Binding-site contacts:
Ligand atom C4 contacts residue ASN118 of chain 1.C at 4.1 Å.
Ligand atom C1 contacts residue ASN118 of chain 1.C at 1.4 Å.
Ligand atom C7 contacts residue VAL116 of chain 1.C at 4.5 Å (hydrophobic).
Ligand atom C6 contacts residue SER120 of chain 1.C at 3.1 Å.
Ligand atom O6 contacts residue SER120 of chain 1.C at 3.7 Å.
Ligand atom C1 contacts residue SER120 of chain 1.C at 3.8 Å.
Ligand atom N2 contacts residue ASN118 of chain 1.C at 2.9 Å (h-bond).
Ligand atom O7 contacts residue VAL116 of chain 1.C at 4.0 Å.
Ligand atom C3 contacts residue ASN118 of chain 1.C at 3.7 Å.
Ligand atom C7 contacts residue ASN118 of chain 1.C at 3.7 Å.
Ligand atom O5 contacts residue ASN118 of chain 1.C at 2.3 Å (h-bond).
Ligand atom C5 contacts residue ASN118 of chain 1.C at 3.6 Å.
Ligand atom O7 contacts residue ASN118 of chain 1.C at 4.0 Å.
Ligand atom C5 contacts residue SER120 of chain 1.C at 3.3 Å.
Ligand atom C2 contacts residue ASN118 of chain 1.C at 2.4 Å.
Ligand atom O5 contacts residue SER120 of chain 1.C at 2.8 Å (h-bond).

The small molecule below binds the protein below.
Small molecule (SMILES): CC(=O)N[C@H]1[C@H](O[C@H]2[C@H](O[C@@H]3O[C@@H](C)[C@@H](O)[C@@H](O)[C@@H]3O)[C@@H](NC(C)=O)CO[C@@H]2CO)O[C@H](CO)[C@@H](O[C@@H]2O[C@H](CO)[C@@H](O)[C@H](O)[C@@H]2O)[C@@H]1O

Sequence of chain 1.C:
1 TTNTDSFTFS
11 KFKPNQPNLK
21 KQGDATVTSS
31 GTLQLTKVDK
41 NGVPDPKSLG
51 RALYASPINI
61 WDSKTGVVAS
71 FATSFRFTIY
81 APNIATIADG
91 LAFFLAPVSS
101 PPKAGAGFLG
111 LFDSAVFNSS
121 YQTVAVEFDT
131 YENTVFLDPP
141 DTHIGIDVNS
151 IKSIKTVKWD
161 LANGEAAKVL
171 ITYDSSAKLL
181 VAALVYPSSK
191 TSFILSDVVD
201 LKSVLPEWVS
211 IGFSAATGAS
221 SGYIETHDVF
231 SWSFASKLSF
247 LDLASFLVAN